Sequence of chain 55.E:
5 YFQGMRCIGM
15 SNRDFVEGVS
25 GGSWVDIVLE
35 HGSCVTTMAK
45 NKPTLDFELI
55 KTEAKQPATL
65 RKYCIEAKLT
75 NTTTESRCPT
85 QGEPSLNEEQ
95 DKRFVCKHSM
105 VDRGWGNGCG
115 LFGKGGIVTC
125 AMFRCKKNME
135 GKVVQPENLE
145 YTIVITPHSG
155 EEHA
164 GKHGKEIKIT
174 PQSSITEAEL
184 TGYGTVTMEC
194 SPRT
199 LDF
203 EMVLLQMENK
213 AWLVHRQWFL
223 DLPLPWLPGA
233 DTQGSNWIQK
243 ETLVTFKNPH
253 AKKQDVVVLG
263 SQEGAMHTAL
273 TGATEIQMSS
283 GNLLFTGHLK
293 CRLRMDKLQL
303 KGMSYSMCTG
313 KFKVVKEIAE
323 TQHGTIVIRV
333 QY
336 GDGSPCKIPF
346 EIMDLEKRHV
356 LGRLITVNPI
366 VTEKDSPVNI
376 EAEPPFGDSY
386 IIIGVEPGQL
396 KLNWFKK

Binding-site contacts:
Ligand atom O5 contacts residue ASN75 of chain 55.E at 2.1 Å (h-bond).
Ligand atom O6 contacts residue CYS45 of chain 55.F at 3.4 Å (h-bond).
Ligand atom C8 contacts residue MET126 of chain 55.E at 3.7 Å (hydrophobic).
Ligand atom C7 contacts residue MET126 of chain 55.E at 3.8 Å (hydrophobic).
Ligand atom C4 contacts residue ASN75 of chain 55.E at 4.0 Å.
Ligand atom C7 contacts residue ASN75 of chain 55.E at 2.8 Å.
Ligand atom C8 contacts residue PHE98 of chain 55.E at 3.6 Å (hydrophobic).
Ligand atom O6 contacts residue GLU46 of chain 55.F at 3.8 Å.
Ligand atom O7 contacts residue MET126 of chain 55.E at 3.1 Å.
Ligand atom O6 contacts residue ASN75 of chain 55.E at 3.8 Å.
Ligand atom C8 contacts residue ASN75 of chain 55.E at 3.0 Å.
Ligand atom C2 contacts residue NAG1 of chain 55.Z at 4.1 Å.
Ligand atom C6 contacts residue CYS45 of chain 55.F at 4.4 Å (hydrophobic).
Ligand atom C6 contacts residue ASN75 of chain 55.E at 3.8 Å.
Ligand atom C3 contacts residue NAG1 of chain 55.Z at 3.3 Å.
Ligand atom C3 contacts residue ASN75 of chain 55.E at 3.5 Å.
Ligand atom C1 contacts residue ASN75 of chain 55.E at 1.3 Å.
Ligand atom C6 contacts residue NAG1 of chain 55.Z at 3.4 Å.
Ligand atom C5 contacts residue NAG1 of chain 55.Z at 3.7 Å.
Ligand atom O4 contacts residue NAG1 of chain 55.Z at 1.6 Å.
Ligand atom O7 contacts residue ASN75 of chain 55.E at 3.2 Å (h-bond).
Ligand atom N2 contacts residue ASN75 of chain 55.E at 3.0 Å (h-bond).
Ligand atom C4 contacts residue NAG1 of chain 55.Z at 2.9 Å.
Ligand atom O6 contacts residue THR48 of chain 55.F at 4.0 Å.
Ligand atom C2 contacts residue ASN75 of chain 55.E at 2.6 Å.
Ligand atom C6 contacts residue THR48 of chain 55.F at 4.4 Å.
Ligand atom C5 contacts residue ASN75 of chain 55.E at 3.2 Å.
Ligand atom O3 contacts residue NAG1 of chain 55.Z at 2.4 Å (h-bond).
Ligand atom O5 contacts residue THR48 of chain 55.F at 4.0 Å.
Ligand atom O6 contacts residue NAG1 of chain 55.Z at 4.1 Å.

The small molecule below binds the protein below.
Small molecule (SMILES): CC(=O)N[C@@H]1[C@@H](O)[C@H](O)[C@@H](CO)O[C@H]1O

Sequence of chain 55.F:
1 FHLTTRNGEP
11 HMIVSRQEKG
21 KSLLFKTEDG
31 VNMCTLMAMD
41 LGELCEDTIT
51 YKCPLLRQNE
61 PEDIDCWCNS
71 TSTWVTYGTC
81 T